Sequence of chain 1.A:
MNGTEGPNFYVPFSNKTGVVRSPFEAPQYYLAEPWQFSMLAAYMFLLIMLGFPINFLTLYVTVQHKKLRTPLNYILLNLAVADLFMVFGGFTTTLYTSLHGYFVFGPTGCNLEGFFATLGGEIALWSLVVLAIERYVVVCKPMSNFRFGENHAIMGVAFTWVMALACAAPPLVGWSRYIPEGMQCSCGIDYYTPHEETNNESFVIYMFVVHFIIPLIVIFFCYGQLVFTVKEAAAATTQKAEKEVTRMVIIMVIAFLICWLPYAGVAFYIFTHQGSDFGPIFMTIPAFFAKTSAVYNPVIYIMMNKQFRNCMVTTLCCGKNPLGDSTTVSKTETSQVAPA

A small-molecule ligand and the protein it binds are described below.
Small molecule (SMILES): CC(=O)N[C@H]1CO[C@H](CO)[C@@H](O[C@]2(O)O[C@H](CO)[C@@H](O)[C@H](O)[C@H]2NC(C)=O)[C@@H]1O

Binding-site contacts:
Ligand atom O5 contacts residue ASP283 of chain 1.A at 3.3 Å (salt-bridge).
Ligand atom C5 contacts residue ASP283 of chain 1.A at 3.9 Å.
Ligand atom O5 contacts residue ASN3 of chain 1.A at 2.8 Å (h-bond).
Ligand atom C1 contacts residue SER282 of chain 1.A at 4.2 Å.
Ligand atom C1 contacts residue ASP283 of chain 1.A at 4.3 Å.
Ligand atom C7 contacts residue GLY281 of chain 1.A at 3.0 Å.
Ligand atom O5 contacts residue SER282 of chain 1.A at 3.5 Å.
Ligand atom N2 contacts residue GLY281 of chain 1.A at 3.6 Å.
Ligand atom C5 contacts residue ASN3 of chain 1.A at 4.1 Å.
Ligand atom C1 contacts residue ASN3 of chain 1.A at 2.0 Å.
Ligand atom O7 contacts residue GLY281 of chain 1.A at 2.9 Å (h-bond).
Ligand atom C6 contacts residue ASP283 of chain 1.A at 3.4 Å.
Ligand atom O6 contacts residue ASP283 of chain 1.A at 3.5 Å (salt-bridge).
Ligand atom C2 contacts residue ASN3 of chain 1.A at 2.9 Å.
Ligand atom N2 contacts residue ASN3 of chain 1.A at 3.2 Å (h-bond).
Ligand atom C3 contacts residue ASN3 of chain 1.A at 4.3 Å.
Ligand atom C1 contacts residue GLY281 of chain 1.A at 3.6 Å.
Ligand atom O7 contacts residue ASN3 of chain 1.A at 3.1 Å (h-bond).
Ligand atom C2 contacts residue SER282 of chain 1.A at 4.2 Å.
Ligand atom C8 contacts residue GLY281 of chain 1.A at 3.3 Å.
Ligand atom O5 contacts residue GLY281 of chain 1.A at 4.1 Å.
Ligand atom C6 contacts residue SER282 of chain 1.A at 4.5 Å.
Ligand atom C7 contacts residue ASN3 of chain 1.A at 3.4 Å.
Ligand atom O7 contacts residue MET2 of chain 1.A at 4.1 Å.
Ligand atom C2 contacts residue GLY281 of chain 1.A at 3.4 Å.
Ligand atom O6 contacts residue SER282 of chain 1.A at 3.6 Å.